Binding-site contacts:
Ligand atom O3 contacts residue ILE119 of chain 1.D at 4.1 Å.
Ligand atom O3 contacts residue ARG95 of chain 1.J at 2.8 Å (salt-bridge).
Ligand atom O6 contacts residue SER121 of chain 1.D at 2.6 Å (h-bond).
Ligand atom O3 contacts residue ALA122 of chain 1.F at 3.5 Å (h-bond).
Ligand atom O6 contacts residue ILE123 of chain 1.D at 4.2 Å.
Ligand atom O6 contacts residue ALA122 of chain 1.D at 4.2 Å.
Ligand atom C2 contacts residue LEU150 of chain 1.D at 4.0 Å (hydrophobic).
Ligand atom O6 contacts residue ILE119 of chain 1.F at 4.0 Å.
Ligand atom O4 contacts residue ILE123 of chain 1.D at 4.2 Å.
Ligand atom O4 contacts residue ILE119 of chain 1.D at 3.6 Å.
Ligand atom O3 contacts residue SER121 of chain 1.F at 3.8 Å.
Ligand atom O4 contacts residue SER121 of chain 1.D at 3.9 Å.
Ligand atom C2 contacts residue LEU150 of chain 1.F at 4.3 Å (hydrophobic).
Ligand atom C2 contacts residue ARG95 of chain 1.J at 3.6 Å.
Ligand atom C1 contacts residue SER121 of chain 1.F at 3.5 Å.
Ligand atom O6 contacts residue LEU150 of chain 1.D at 3.3 Å.
Ligand atom O4 contacts residue ALA122 of chain 1.D at 3.8 Å.
Ligand atom C2 contacts residue ILE119 of chain 1.F at 3.5 Å (hydrophobic).
Ligand atom O4 contacts residue ARG95 of chain 1.J at 2.7 Å (salt-bridge).
Ligand atom C1 contacts residue ILE119 of chain 1.F at 3.3 Å (hydrophobic).
Ligand atom O5 contacts residue ILE119 of chain 1.F at 3.7 Å.
Ligand atom O4 contacts residue ILE119 of chain 1.F at 3.9 Å.
Ligand atom O5 contacts residue SER121 of chain 1.F at 2.5 Å (h-bond).
Ligand atom O5 contacts residue ILE119 of chain 1.D at 3.9 Å.
Ligand atom O6 contacts residue LEU150 of chain 1.F at 3.2 Å.
Ligand atom C1 contacts residue ILE119 of chain 1.D at 3.5 Å (hydrophobic).
Ligand atom C1 contacts residue ARG95 of chain 1.E at 3.8 Å.
Ligand atom C2 contacts residue ILE119 of chain 1.D at 3.4 Å (hydrophobic).
Ligand atom O3 contacts residue ILE123 of chain 1.F at 4.3 Å.
Ligand atom O5 contacts residue LEU150 of chain 1.D at 3.1 Å.
Ligand atom O3 contacts residue ILE119 of chain 1.F at 3.4 Å.
Ligand atom O4 contacts residue ARG95 of chain 1.E at 2.9 Å (salt-bridge).
Ligand atom O3 contacts residue ARG95 of chain 1.E at 2.8 Å (salt-bridge).
Ligand atom O5 contacts residue LEU150 of chain 1.F at 4.0 Å.
Ligand atom O6 contacts residue ILE119 of chain 1.D at 3.8 Å.
Ligand atom O5 contacts residue ALA122 of chain 1.F at 4.1 Å.
Ligand atom C1 contacts residue ARG95 of chain 1.J at 3.7 Å.
Ligand atom C1 contacts residue LEU150 of chain 1.D at 3.9 Å (hydrophobic).
Ligand atom C2 contacts residue ARG95 of chain 1.E at 3.7 Å.
Ligand atom C2 contacts residue SER121 of chain 1.D at 3.6 Å.

The protein below binds the small molecule below.
Small molecule (SMILES): O=C(O)C(=O)O

Sequence of chain 1.J:
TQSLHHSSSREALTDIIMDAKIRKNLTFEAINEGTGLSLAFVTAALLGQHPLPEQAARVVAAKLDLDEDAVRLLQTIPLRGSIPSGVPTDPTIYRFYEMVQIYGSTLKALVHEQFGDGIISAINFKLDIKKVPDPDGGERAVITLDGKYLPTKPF

Sequence of chain 1.F:
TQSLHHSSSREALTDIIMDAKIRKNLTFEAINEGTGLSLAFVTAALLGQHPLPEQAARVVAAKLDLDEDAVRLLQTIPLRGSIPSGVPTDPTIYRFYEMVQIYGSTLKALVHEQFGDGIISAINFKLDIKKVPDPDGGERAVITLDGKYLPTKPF

Sequence of chain 1.D:
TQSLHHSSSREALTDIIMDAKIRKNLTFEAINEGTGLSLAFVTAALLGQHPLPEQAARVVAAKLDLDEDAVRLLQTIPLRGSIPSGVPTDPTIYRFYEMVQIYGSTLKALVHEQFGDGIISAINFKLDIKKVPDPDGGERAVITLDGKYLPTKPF

Sequence of chain 1.E:
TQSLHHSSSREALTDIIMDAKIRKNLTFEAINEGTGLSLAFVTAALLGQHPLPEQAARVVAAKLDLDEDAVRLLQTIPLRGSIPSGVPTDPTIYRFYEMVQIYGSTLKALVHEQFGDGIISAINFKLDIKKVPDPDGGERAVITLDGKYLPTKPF